Sequence of chain 1.B:
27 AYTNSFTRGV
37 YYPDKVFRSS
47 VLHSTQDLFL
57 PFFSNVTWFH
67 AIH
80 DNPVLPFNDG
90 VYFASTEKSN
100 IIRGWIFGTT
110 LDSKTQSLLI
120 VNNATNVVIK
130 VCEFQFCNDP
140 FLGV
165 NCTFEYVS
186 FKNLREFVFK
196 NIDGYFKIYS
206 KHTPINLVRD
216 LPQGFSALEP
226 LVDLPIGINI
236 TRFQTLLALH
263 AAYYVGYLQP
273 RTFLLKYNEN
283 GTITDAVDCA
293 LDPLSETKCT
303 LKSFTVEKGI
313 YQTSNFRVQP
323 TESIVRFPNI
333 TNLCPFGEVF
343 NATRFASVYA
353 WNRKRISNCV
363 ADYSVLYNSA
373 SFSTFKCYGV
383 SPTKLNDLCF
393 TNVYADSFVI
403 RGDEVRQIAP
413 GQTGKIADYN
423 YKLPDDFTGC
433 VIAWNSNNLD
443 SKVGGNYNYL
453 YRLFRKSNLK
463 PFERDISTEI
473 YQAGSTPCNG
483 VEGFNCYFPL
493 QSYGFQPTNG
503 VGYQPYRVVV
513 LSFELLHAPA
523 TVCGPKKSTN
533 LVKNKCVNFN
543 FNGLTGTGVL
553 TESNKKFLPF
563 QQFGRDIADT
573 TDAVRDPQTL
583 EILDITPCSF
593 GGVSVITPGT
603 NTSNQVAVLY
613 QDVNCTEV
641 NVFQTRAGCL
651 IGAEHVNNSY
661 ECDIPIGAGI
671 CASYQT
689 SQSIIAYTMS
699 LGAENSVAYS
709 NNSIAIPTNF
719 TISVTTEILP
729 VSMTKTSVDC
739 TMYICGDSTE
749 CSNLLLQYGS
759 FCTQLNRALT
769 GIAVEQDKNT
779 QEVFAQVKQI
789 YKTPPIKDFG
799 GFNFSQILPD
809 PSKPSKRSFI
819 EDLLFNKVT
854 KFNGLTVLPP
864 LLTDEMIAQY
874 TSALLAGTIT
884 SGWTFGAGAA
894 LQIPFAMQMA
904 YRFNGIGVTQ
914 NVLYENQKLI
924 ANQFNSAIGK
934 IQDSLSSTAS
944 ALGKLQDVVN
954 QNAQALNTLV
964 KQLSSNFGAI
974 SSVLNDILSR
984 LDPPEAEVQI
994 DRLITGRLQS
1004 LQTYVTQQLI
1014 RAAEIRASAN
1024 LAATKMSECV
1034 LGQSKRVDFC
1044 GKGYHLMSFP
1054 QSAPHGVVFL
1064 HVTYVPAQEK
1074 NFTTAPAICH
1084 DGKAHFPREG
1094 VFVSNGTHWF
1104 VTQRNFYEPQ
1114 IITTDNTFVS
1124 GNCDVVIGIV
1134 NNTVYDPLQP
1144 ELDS

This protein binds this small molecule.
Small molecule (SMILES): CC(=O)N[C@H]1[C@H](O[C@H]2[C@H](O)[C@@H](NC(C)=O)CO[C@@H]2CO)O[C@H](CO)[C@@H](O)[C@@H]1O

Binding-site contacts:
Ligand atom C5 contacts residue LEU922 of chain 1.B at 4.1 Å (hydrophobic).
Ligand atom C7 contacts residue LEU922 of chain 1.B at 4.1 Å (hydrophobic).
Ligand atom O7 contacts residue LEU922 of chain 1.B at 4.2 Å.
Ligand atom O7 contacts residue ASN717 of chain 1.B at 3.4 Å (h-bond).
Ligand atom C2 contacts residue ASN717 of chain 1.B at 2.4 Å.
Ligand atom C8 contacts residue ASN717 of chain 1.B at 4.4 Å.
Ligand atom C1 contacts residue ASN717 of chain 1.B at 1.4 Å.
Ligand atom C8 contacts residue LEU922 of chain 1.B at 4.1 Å (hydrophobic).
Ligand atom C6 contacts residue GLN926 of chain 1.B at 4.3 Å.
Ligand atom C4 contacts residue ASN717 of chain 1.B at 4.2 Å.
Ligand atom N2 contacts residue ASN717 of chain 1.B at 2.9 Å (h-bond).
Ligand atom C3 contacts residue LEU922 of chain 1.B at 4.2 Å (hydrophobic).
Ligand atom O5 contacts residue ASN717 of chain 1.B at 2.4 Å (h-bond).
Ligand atom O7 contacts residue ASN925 of chain 1.B at 4.2 Å.
Ligand atom O4 contacts residue LEU922 of chain 1.B at 4.0 Å.
Ligand atom C4 contacts residue LEU922 of chain 1.B at 4.5 Å (hydrophobic).
Ligand atom O7 contacts residue GLN1071 of chain 1.B at 4.3 Å.
Ligand atom C8 contacts residue ASN925 of chain 1.B at 4.5 Å.
Ligand atom C5 contacts residue GLN926 of chain 1.B at 4.3 Å.
Ligand atom C7 contacts residue ASN717 of chain 1.B at 3.3 Å.
Ligand atom C1 contacts residue LEU922 of chain 1.B at 4.2 Å (hydrophobic).
Ligand atom C5 contacts residue ASN717 of chain 1.B at 3.7 Å.
Ligand atom C3 contacts residue ASN717 of chain 1.B at 3.8 Å.
Ligand atom O6 contacts residue GLN926 of chain 1.B at 3.4 Å (h-bond).